Binding-site contacts:
Ligand atom O41 contacts residue GLY98 of chain 1.D at 3.6 Å.
Ligand atom C38 contacts residue TRP397 of chain 1.D at 3.6 Å (hydrophobic).
Ligand atom C17 contacts residue TRP397 of chain 1.D at 3.5 Å (hydrophobic).
Ligand atom O29 contacts residue PHE394 of chain 1.D at 3.8 Å.
Ligand atom O18 contacts residue GLY98 of chain 1.D at 3.8 Å.
Ligand atom O41 contacts residue THR178 of chain 1.D at 4.1 Å.
Ligand atom O29 contacts residue VAL180 of chain 1.D at 3.1 Å.
Ligand atom O18 contacts residue ASN100 of chain 1.D at 3.4 Å (h-bond).
Ligand atom O42 contacts residue GLY98 of chain 1.D at 2.8 Å (h-bond).
Ligand atom N16 contacts residue GLY98 of chain 1.D at 3.2 Å (h-bond).
Ligand atom C24 contacts residue ASN100 of chain 1.D at 4.1 Å.
Ligand atom C23 contacts residue VAL180 of chain 1.D at 3.6 Å (hydrophobic).
Ligand atom O34 contacts residue PHE394 of chain 1.D at 3.7 Å.
Ligand atom C24 contacts residue TRP397 of chain 1.D at 3.5 Å (hydrophobic).
Ligand atom C19 contacts residue GLY98 of chain 1.D at 3.2 Å.
Ligand atom C14 contacts residue GLY98 of chain 1.D at 3.4 Å.
Ligand atom O21 contacts residue ASN100 of chain 1.D at 3.3 Å (h-bond).
Ligand atom C6 contacts residue PHE394 of chain 1.D at 3.7 Å (hydrophobic).
Ligand atom C9 contacts residue TRP397 of chain 1.D at 3.7 Å (hydrophobic).
Ligand atom C27 contacts residue VAL179 of chain 1.D at 3.9 Å (hydrophobic).
Ligand atom C1 contacts residue PHE394 of chain 1.D at 3.8 Å (hydrophobic).
Ligand atom O21 contacts residue TRP397 of chain 1.D at 3.6 Å.
Ligand atom C17 contacts residue GLY98 of chain 1.D at 3.7 Å.
Ligand atom C28 contacts residue VAL179 of chain 1.D at 3.8 Å (hydrophobic).
Ligand atom C24 contacts residue TYR398 of chain 1.D at 3.8 Å (hydrophobic).
Ligand atom C13 contacts residue TRP397 of chain 1.D at 3.7 Å (hydrophobic).
Ligand atom O41 contacts residue ASN99 of chain 1.D at 3.4 Å.
Ligand atom O21 contacts residue LYS103 of chain 1.D at 2.8 Å (salt-bridge).
Ligand atom O32 contacts residue ASP177 of chain 1.D at 4.0 Å.
Ligand atom O32 contacts residue VAL179 of chain 1.D at 2.9 Å (h-bond).
Ligand atom O18 contacts residue TRP397 of chain 1.D at 3.2 Å.
Ligand atom C38 contacts residue PHE394 of chain 1.D at 3.6 Å (hydrophobic).
Ligand atom C17 contacts residue LYS103 of chain 1.D at 4.0 Å.
Ligand atom C20 contacts residue GLY98 of chain 1.D at 3.6 Å.
Ligand atom C11 contacts residue TRP397 of chain 1.D at 4.0 Å (hydrophobic).
Ligand atom CL33 contacts residue PHE394 of chain 1.D at 3.6 Å.
Ligand atom C46 contacts residue ASN99 of chain 1.D at 3.8 Å.
Ligand atom C22 contacts residue TRP397 of chain 1.D at 3.6 Å (hydrophobic).
Ligand atom O32 contacts residue THR178 of chain 1.D at 3.3 Å.
Ligand atom C17 contacts residue ASN100 of chain 1.D at 3.8 Å.

A small-molecule ligand and the protein it binds are described below.
Small molecule (SMILES): COc1cc2cc(c1Cl)N(C)C(=O)C[C@H](OC(=O)c1ccc(CCN=[N+]=[N-])cc1)C1(C)O[C@H]1[C@H](C)[C@@H]1C[C@@](O)(NC(=O)O1)[C@H](OC)/C=C/C=C(\C)C2

Sequence of chain 1.D:
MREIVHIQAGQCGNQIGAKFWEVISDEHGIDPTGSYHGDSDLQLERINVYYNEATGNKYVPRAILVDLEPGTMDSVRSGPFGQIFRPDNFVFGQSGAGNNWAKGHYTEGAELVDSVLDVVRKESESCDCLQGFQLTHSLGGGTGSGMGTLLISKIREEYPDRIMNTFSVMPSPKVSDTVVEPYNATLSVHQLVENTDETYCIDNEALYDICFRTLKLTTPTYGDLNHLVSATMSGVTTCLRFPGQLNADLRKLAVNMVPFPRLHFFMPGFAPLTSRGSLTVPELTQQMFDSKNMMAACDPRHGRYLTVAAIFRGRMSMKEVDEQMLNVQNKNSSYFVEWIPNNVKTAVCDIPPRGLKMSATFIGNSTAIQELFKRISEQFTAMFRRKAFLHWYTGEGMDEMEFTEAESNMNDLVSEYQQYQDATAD